Sequence of chain 1.D:
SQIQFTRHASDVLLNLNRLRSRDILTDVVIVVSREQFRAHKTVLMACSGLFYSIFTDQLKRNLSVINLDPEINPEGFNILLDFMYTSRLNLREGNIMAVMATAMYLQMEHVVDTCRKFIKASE

A protein and the small-molecule ligand that binds it are described below.
Small molecule (SMILES): C[C@H]1CN(C2COC2)CCN1c1cc(NC(=O)Cn2cc(-c3cc(Cl)c(O)c(C(N)=O)c3)c3c(=O)n(C)c(C(F)(F)F)nc32)c(Cl)cn1

Binding-site contacts:
Ligand atom F47 contacts residue GLY53 of chain 1.D at 3.5 Å.
Ligand atom C23 contacts residue TYR56 of chain 1.D at 3.6 Å (hydrophobic).
Ligand atom C11 contacts residue HIS12 of chain 1.C at 3.6 Å.
Ligand atom CL10 contacts residue ASP15 of chain 1.C at 3.4 Å.
Ligand atom O15 contacts residue VAL115 of chain 1.D at 3.0 Å (h-bond).
Ligand atom N43 contacts residue GLY53 of chain 1.D at 3.2 Å.
Ligand atom N37 contacts residue ARG22 of chain 1.C at 3.5 Å.
Ligand atom N37 contacts residue ARG26 of chain 1.C at 3.0 Å (salt-bridge).
Ligand atom C21 contacts residue MET49 of chain 1.D at 3.5 Å (hydrophobic).
Ligand atom C20 contacts residue SER52 of chain 1.D at 3.4 Å.
Ligand atom N16 contacts residue VAL115 of chain 1.D at 3.5 Å.
Ligand atom C18 contacts residue ALA50 of chain 1.D at 3.3 Å (hydrophobic).
Ligand atom CL10 contacts residue HIS12 of chain 1.C at 3.2 Å.
Ligand atom C44 contacts residue GLN111 of chain 1.D at 3.5 Å.
Ligand atom C38 contacts residue ARG26 of chain 1.C at 3.5 Å.
Ligand atom O12 contacts residue HIS12 of chain 1.C at 2.7 Å (h-bond).
Ligand atom F46 contacts residue GLN111 of chain 1.D at 3.2 Å.
Ligand atom C18 contacts residue CYS51 of chain 1.D at 3.4 Å (hydrophobic).
Ligand atom CL40 contacts residue ALA50 of chain 1.D at 3.6 Å.
Ligand atom C20 contacts residue MET49 of chain 1.D at 3.1 Å (hydrophobic).
Ligand atom O04 contacts residue GLN111 of chain 1.D at 3.4 Å (h-bond).
Ligand atom C18 contacts residue SER52 of chain 1.D at 3.4 Å.
Ligand atom C02 contacts residue GLN111 of chain 1.D at 3.5 Å.
Ligand atom C14 contacts residue HIS114 of chain 1.D at 3.6 Å.
Ligand atom CL40 contacts residue MET49 of chain 1.D at 3.3 Å.
Ligand atom O04 contacts residue GLU113 of chain 1.D at 3.0 Å (salt-bridge).
Ligand atom O15 contacts residue MET112 of chain 1.D at 3.2 Å.
Ligand atom C36 contacts residue ARG26 of chain 1.C at 3.5 Å.
Ligand atom O15 contacts residue HIS114 of chain 1.D at 3.0 Å (h-bond).
Ligand atom C39 contacts residue TYR56 of chain 1.D at 3.5 Å (hydrophobic).
Ligand atom N22 contacts residue MET49 of chain 1.D at 3.0 Å (h-bond).
Ligand atom C05 contacts residue GLN111 of chain 1.D at 3.6 Å.
Ligand atom C08 contacts residue ALA50 of chain 1.D at 3.4 Å (hydrophobic).
Ligand atom N22 contacts residue TYR56 of chain 1.D at 3.6 Å.
Ligand atom C07 contacts residue CYS51 of chain 1.D at 3.5 Å (hydrophobic).
Ligand atom C42 contacts residue GLY53 of chain 1.D at 3.4 Å.
Ligand atom O15 contacts residue GLU113 of chain 1.D at 3.5 Å (salt-bridge).
Ligand atom N01 contacts residue GLN111 of chain 1.D at 3.1 Å (h-bond).
Ligand atom N16 contacts residue HIS114 of chain 1.D at 3.5 Å.
Ligand atom C03 contacts residue GLN111 of chain 1.D at 3.1 Å.

Sequence of chain 1.C:
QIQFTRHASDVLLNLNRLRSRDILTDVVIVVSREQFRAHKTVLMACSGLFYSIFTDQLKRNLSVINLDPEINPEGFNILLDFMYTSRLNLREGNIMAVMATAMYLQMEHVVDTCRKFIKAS